A protein and the small-molecule ligand that binds it are described below.
Small molecule (SMILES): CC(=O)N[C@@H]1[C@@H](O)[C@H](O)[C@@H](CO)O[C@H]1O

Binding-site contacts:
Ligand atom O4 contacts residue HIS152 of chain 1.A at 2.8 Å (h-bond).
Ligand atom O7 contacts residue ARG23 of chain 1.A at 4.3 Å.
Ligand atom O7 contacts residue CYS151 of chain 1.A at 3.2 Å (h-bond).
Ligand atom O3 contacts residue HIS152 of chain 1.A at 3.1 Å (h-bond).
Ligand atom O3 contacts residue CYS151 of chain 1.A at 3.5 Å.
Ligand atom C8 contacts residue ARG23 of chain 1.A at 4.1 Å.
Ligand atom C8 contacts residue ASN145 of chain 1.A at 3.7 Å.
Ligand atom O7 contacts residue SER119 of chain 1.A at 4.2 Å.
Ligand atom N2 contacts residue ASP146 of chain 1.A at 4.3 Å.
Ligand atom C7 contacts residue ASN145 of chain 1.A at 3.5 Å.
Ligand atom O7 contacts residue ASP146 of chain 1.A at 3.7 Å.
Ligand atom N2 contacts residue ASN145 of chain 1.A at 2.8 Å (h-bond).
Ligand atom C5 contacts residue ASN145 of chain 1.A at 3.7 Å.
Ligand atom O7 contacts residue VAL149 of chain 1.A at 4.3 Å.
Ligand atom C1 contacts residue ASN145 of chain 1.A at 1.5 Å.
Ligand atom N2 contacts residue CYS151 of chain 1.A at 4.2 Å.
Ligand atom O5 contacts residue ASN145 of chain 1.A at 2.4 Å (h-bond).
Ligand atom O6 contacts residue ASN145 of chain 1.A at 4.5 Å.
Ligand atom C8 contacts residue PRO121 of chain 1.A at 3.5 Å (hydrophobic).
Ligand atom C4 contacts residue HIS152 of chain 1.A at 3.7 Å.
Ligand atom C2 contacts residue ASN145 of chain 1.A at 2.5 Å.
Ligand atom C3 contacts residue ASN145 of chain 1.A at 3.8 Å.
Ligand atom C3 contacts residue HIS152 of chain 1.A at 3.5 Å.
Ligand atom C7 contacts residue PRO121 of chain 1.A at 4.4 Å (hydrophobic).
Ligand atom C7 contacts residue CYS151 of chain 1.A at 3.8 Å (hydrophobic).
Ligand atom C7 contacts residue ASP146 of chain 1.A at 4.3 Å.
Ligand atom C4 contacts residue ASN145 of chain 1.A at 4.3 Å.

Sequence of chain 1.A:
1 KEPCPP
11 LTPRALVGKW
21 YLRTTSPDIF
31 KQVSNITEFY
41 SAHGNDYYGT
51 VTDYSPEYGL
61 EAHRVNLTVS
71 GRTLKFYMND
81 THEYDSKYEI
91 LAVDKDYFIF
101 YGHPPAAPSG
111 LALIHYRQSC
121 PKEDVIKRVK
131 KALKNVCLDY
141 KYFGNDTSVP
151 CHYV